Binding-site contacts:
Ligand atom C5 contacts residue ASN340 of chain 1.D at 3.7 Å.
Ligand atom N2 contacts residue ASN340 of chain 1.D at 3.0 Å (h-bond).
Ligand atom O6 contacts residue SER305 of chain 1.D at 4.0 Å.
Ligand atom O5 contacts residue ASN340 of chain 1.D at 2.4 Å (h-bond).
Ligand atom C2 contacts residue ASN340 of chain 1.D at 2.6 Å.
Ligand atom C1 contacts residue ASN340 of chain 1.D at 1.4 Å.
Ligand atom C7 contacts residue ASN340 of chain 1.D at 3.5 Å.
Ligand atom O7 contacts residue ASN340 of chain 1.D at 3.7 Å.
Ligand atom C3 contacts residue ASN340 of chain 1.D at 3.9 Å.
Ligand atom C4 contacts residue ASN340 of chain 1.D at 4.3 Å.

The small molecule below binds the protein below.
Small molecule (SMILES): CC(=O)N[C@@H]1[C@@H](O)[C@H](O)[C@@H](CO)O[C@H]1O

Sequence of chain 1.D:
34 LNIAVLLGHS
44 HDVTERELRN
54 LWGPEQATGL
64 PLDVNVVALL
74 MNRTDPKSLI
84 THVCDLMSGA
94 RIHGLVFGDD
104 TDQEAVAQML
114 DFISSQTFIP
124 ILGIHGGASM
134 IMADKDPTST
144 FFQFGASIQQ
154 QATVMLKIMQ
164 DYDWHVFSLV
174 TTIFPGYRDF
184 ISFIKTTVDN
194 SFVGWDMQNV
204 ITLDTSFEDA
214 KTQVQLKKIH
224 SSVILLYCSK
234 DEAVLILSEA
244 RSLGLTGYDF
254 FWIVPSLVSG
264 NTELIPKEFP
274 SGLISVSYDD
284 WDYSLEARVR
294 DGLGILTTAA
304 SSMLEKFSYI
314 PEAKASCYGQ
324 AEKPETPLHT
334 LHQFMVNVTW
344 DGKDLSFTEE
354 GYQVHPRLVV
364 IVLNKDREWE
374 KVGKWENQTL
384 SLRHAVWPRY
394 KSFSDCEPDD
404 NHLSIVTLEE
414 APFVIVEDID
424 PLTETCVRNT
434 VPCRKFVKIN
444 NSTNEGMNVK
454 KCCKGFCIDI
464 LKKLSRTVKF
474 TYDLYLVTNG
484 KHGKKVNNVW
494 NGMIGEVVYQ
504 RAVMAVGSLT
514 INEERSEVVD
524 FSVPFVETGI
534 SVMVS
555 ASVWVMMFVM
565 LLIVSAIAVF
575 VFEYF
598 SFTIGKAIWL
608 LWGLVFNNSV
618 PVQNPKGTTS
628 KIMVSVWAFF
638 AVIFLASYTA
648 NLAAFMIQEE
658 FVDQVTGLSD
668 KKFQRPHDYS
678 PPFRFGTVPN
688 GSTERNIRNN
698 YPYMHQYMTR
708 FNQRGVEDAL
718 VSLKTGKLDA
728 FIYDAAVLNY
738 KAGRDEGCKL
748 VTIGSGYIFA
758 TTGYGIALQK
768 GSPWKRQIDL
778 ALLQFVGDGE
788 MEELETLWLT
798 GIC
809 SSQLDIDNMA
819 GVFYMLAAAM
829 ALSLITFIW